This protein binds this small molecule.
Small molecule (SMILES): CC(=O)N[C@H]1[C@H](O[C@H]2[C@H](O)[C@@H](NC(C)=O)CO[C@@H]2CO)O[C@H](CO)[C@@H](O)[C@@H]1O

Binding-site contacts:
Ligand atom C7 contacts residue ASN230 of chain 1.A at 4.3 Å.
Ligand atom N2 contacts residue ASN414 of chain 1.A at 2.9 Å (h-bond).
Ligand atom C1 contacts residue PRO259 of chain 1.A at 4.2 Å (hydrophobic).
Ligand atom C7 contacts residue ASN414 of chain 1.A at 3.4 Å.
Ligand atom C2 contacts residue ASN414 of chain 1.A at 2.5 Å.
Ligand atom O7 contacts residue ASN230 of chain 1.A at 4.2 Å.
Ligand atom C4 contacts residue ASN414 of chain 1.A at 4.3 Å.
Ligand atom C3 contacts residue ASN414 of chain 1.A at 3.9 Å.
Ligand atom C8 contacts residue ASN230 of chain 1.A at 3.6 Å.
Ligand atom C5 contacts residue ASN414 of chain 1.A at 3.8 Å.
Ligand atom O5 contacts residue PRO259 of chain 1.A at 3.7 Å.
Ligand atom O7 contacts residue ASN414 of chain 1.A at 3.4 Å (h-bond).
Ligand atom C8 contacts residue NAG1 of chain 1.K at 3.3 Å.
Ligand atom O5 contacts residue ASN414 of chain 1.A at 2.4 Å (h-bond).
Ligand atom C1 contacts residue ASN414 of chain 1.A at 1.5 Å.
Ligand atom C8 contacts residue ASN414 of chain 1.A at 4.0 Å.

Sequence of chain 1.A:
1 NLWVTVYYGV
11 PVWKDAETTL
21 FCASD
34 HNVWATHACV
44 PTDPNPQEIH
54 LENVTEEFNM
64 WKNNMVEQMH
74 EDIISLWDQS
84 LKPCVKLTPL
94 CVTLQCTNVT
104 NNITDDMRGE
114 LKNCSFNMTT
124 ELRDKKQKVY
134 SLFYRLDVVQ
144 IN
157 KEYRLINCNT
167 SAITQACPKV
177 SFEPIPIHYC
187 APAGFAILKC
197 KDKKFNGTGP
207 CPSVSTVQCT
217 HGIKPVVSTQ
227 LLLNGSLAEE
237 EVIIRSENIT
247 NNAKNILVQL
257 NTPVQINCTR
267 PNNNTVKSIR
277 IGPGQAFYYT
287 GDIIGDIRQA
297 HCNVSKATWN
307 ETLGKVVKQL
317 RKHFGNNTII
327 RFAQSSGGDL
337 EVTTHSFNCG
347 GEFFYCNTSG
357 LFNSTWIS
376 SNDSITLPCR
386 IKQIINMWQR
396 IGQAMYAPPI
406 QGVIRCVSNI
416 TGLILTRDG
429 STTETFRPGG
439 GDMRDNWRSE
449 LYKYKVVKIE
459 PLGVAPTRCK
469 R